A protein and the small-molecule ligand that binds it are described below.
Small molecule (SMILES): CC(=O)N[C@H]1[C@H](O[C@H]2[C@H](O)[C@@H](NC(C)=O)CO[C@@H]2CO)O[C@H](CO[C@H]2O[C@H](CO)[C@@H](O)[C@H](O)[C@@H]2O)[C@@H](O)[C@@H]1O[C@@H]1O[C@H](CS(=O)(=O)O)[C@@H](O)[C@H](O)[C@H]1O

Binding-site contacts:
Ligand atom N2 contacts residue PRO289 of chain 1.A at 4.2 Å.
Ligand atom C5 contacts residue PHE738 of chain 1.A at 3.9 Å (hydrophobic).
Ligand atom C8 contacts residue PRO289 of chain 1.A at 3.5 Å (hydrophobic).
Ligand atom C3 contacts residue PHE738 of chain 1.A at 4.0 Å (hydrophobic).
Ligand atom C4 contacts residue PHE738 of chain 1.A at 3.4 Å (hydrophobic).
Ligand atom O5 contacts residue ASN468 of chain 1.A at 2.4 Å (h-bond).
Ligand atom C7 contacts residue ASN468 of chain 1.A at 3.5 Å.
Ligand atom O4 contacts residue PHE738 of chain 1.A at 3.4 Å.
Ligand atom C3 contacts residue ASN468 of chain 1.A at 3.9 Å.
Ligand atom O2 contacts residue PHE738 of chain 1.A at 4.3 Å.
Ligand atom O3 contacts residue LYS740 of chain 1.A at 4.1 Å.
Ligand atom C2 contacts residue LYS740 of chain 1.A at 4.3 Å.
Ligand atom O2 contacts residue ASN739 of chain 1.A at 3.9 Å.
Ligand atom C1 contacts residue ASN468 of chain 1.A at 1.5 Å.
Ligand atom O2 contacts residue LYS740 of chain 1.A at 3.7 Å.
Ligand atom C6 contacts residue PHE738 of chain 1.A at 3.5 Å (hydrophobic).
Ligand atom N2 contacts residue ASN468 of chain 1.A at 2.9 Å (h-bond).
Ligand atom C2 contacts residue ASN468 of chain 1.A at 2.5 Å.
Ligand atom C7 contacts residue PRO289 of chain 1.A at 4.1 Å (hydrophobic).
Ligand atom O7 contacts residue ASN468 of chain 1.A at 3.3 Å (h-bond).
Ligand atom C4 contacts residue ASN468 of chain 1.A at 4.3 Å.
Ligand atom C5 contacts residue ASN468 of chain 1.A at 3.7 Å.
Ligand atom O7 contacts residue PHE733 of chain 1.A at 4.2 Å.
Ligand atom O3 contacts residue PHE738 of chain 1.A at 3.0 Å.
Ligand atom O7 contacts residue PHE738 of chain 1.A at 4.1 Å.
Ligand atom O5 contacts residue PHE738 of chain 1.A at 4.2 Å.

Sequence of chain 1.A:
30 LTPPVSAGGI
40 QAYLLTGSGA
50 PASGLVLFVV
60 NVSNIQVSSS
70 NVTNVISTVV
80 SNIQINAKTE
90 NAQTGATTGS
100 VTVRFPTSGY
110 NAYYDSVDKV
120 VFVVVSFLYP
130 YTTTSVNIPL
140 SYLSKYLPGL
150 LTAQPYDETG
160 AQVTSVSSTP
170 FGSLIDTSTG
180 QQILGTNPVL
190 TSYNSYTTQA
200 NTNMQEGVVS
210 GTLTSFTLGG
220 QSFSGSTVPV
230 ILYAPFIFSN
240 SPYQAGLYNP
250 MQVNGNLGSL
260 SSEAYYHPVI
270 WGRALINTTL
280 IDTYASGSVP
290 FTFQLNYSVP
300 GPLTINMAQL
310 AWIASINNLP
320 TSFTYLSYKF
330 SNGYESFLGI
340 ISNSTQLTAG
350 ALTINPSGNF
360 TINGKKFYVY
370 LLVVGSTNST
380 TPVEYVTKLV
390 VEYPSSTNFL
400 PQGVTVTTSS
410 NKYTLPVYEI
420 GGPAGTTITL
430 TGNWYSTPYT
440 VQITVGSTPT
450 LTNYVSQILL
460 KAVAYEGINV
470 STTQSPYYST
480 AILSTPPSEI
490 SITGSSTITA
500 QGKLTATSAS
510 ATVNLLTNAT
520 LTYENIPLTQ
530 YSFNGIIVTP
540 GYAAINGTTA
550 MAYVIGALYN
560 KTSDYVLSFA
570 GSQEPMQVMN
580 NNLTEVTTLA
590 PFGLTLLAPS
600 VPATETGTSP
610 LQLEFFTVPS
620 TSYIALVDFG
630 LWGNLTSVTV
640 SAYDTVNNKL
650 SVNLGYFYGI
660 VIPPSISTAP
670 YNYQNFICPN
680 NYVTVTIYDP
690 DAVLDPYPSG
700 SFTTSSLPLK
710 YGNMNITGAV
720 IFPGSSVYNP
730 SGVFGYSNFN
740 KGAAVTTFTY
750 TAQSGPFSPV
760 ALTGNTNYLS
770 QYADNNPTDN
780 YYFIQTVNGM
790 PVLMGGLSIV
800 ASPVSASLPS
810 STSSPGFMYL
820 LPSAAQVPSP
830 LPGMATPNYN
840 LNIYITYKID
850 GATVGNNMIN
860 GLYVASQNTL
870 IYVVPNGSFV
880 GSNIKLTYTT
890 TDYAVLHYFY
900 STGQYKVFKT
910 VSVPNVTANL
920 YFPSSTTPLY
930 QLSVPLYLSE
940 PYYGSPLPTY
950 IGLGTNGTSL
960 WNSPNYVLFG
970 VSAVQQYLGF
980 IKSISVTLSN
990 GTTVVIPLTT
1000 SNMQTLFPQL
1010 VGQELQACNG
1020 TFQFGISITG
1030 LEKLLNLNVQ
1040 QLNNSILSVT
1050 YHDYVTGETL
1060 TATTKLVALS